A protein and the small-molecule ligand that binds it are described below.
Small molecule (SMILES): CC(=O)N[C@H]1[C@H](O[C@H]2[C@H](O)[C@@H](NC(C)=O)CO[C@@H]2CO)O[C@H](CO)[C@@H](O)[C@@H]1O

Sequence of chain 1.H:
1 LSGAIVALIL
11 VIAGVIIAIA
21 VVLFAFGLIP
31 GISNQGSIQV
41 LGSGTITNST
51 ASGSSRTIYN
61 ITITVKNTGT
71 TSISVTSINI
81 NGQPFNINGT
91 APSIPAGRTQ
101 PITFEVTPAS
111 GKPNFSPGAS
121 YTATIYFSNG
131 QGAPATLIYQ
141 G

Binding-site contacts:
Ligand atom N2 contacts residue ASN60 of chain 1.H at 2.9 Å (h-bond).
Ligand atom O5 contacts residue THR103 of chain 1.H at 3.9 Å.
Ligand atom C4 contacts residue ASN60 of chain 1.H at 4.3 Å.
Ligand atom O5 contacts residue ASN60 of chain 1.H at 2.4 Å (h-bond).
Ligand atom O7 contacts residue THR47 of chain 1.H at 4.4 Å.
Ligand atom C2 contacts residue GLU105 of chain 1.H at 4.4 Å.
Ligand atom C1 contacts residue ASN60 of chain 1.H at 1.4 Å.
Ligand atom O5 contacts residue GLU105 of chain 1.H at 2.8 Å (salt-bridge).
Ligand atom O6 contacts residue GLU105 of chain 1.H at 3.2 Å (salt-bridge).
Ligand atom O7 contacts residue ASN60 of chain 1.H at 4.3 Å.
Ligand atom C6 contacts residue GLU105 of chain 1.H at 3.7 Å.
Ligand atom C4 contacts residue GLU105 of chain 1.H at 4.3 Å.
Ligand atom C8 contacts residue ASN60 of chain 1.H at 3.7 Å.
Ligand atom C2 contacts residue ASN60 of chain 1.H at 2.5 Å.
Ligand atom C1 contacts residue GLU105 of chain 1.H at 3.1 Å.
Ligand atom C3 contacts residue ASN60 of chain 1.H at 3.8 Å.
Ligand atom O7 contacts residue ASN48 of chain 1.H at 4.4 Å.
Ligand atom C5 contacts residue ASN60 of chain 1.H at 3.7 Å.
Ligand atom C5 contacts residue GLU105 of chain 1.H at 3.0 Å.
Ligand atom C8 contacts residue SER49 of chain 1.H at 3.5 Å.
Ligand atom C7 contacts residue ASN60 of chain 1.H at 3.5 Å.